Sequence of chain 1.B:
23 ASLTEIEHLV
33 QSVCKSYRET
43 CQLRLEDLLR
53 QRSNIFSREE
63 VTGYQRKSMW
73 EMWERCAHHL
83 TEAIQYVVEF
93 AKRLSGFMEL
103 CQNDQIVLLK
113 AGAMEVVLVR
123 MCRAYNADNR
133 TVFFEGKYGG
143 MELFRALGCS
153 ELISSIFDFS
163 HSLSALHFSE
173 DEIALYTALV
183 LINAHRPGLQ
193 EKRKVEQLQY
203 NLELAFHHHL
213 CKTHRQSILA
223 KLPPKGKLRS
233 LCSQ

This protein binds this small molecule.
Small molecule (SMILES): CCS(=O)(=O)c1ccc(CC(=O)Nc2cc(-c3cccnc3OCc3ccc(C(=O)OC)cc3)cs2)cc1

Binding-site contacts:
Ligand atom O34 contacts residue LEU45 of chain 1.B at 3.2 Å (h-bond).
Ligand atom C26 contacts residue PHE135 of chain 1.B at 3.4 Å (hydrophobic).
Ligand atom C10 contacts residue GLN44 of chain 1.B at 3.4 Å.
Ligand atom C25 contacts residue GLN236 of chain 1.B at 3.6 Å.
Ligand atom N29 contacts residue ILE155 of chain 1.B at 3.5 Å.
Ligand atom C7 contacts residue MET123 of chain 1.B at 3.3 Å (hydrophobic).
Ligand atom C25 contacts residue LEU233 of chain 1.B at 3.7 Å (hydrophobic).
Ligand atom C9 contacts residue MET123 of chain 1.B at 3.7 Å (hydrophobic).
Ligand atom O33 contacts residue ARG122 of chain 1.B at 3.3 Å (salt-bridge).
Ligand atom C21 contacts residue MET123 of chain 1.B at 3.6 Å (hydrophobic).
Ligand atom C9 contacts residue ALA126 of chain 1.B at 3.4 Å (hydrophobic).
Ligand atom C2 contacts residue VAL134 of chain 1.B at 3.8 Å (hydrophobic).
Ligand atom O32 contacts residue HIS81 of chain 1.B at 3.2 Å.
Ligand atom O34 contacts residue CYS43 of chain 1.B at 3.0 Å (h-bond).
Ligand atom O34 contacts residue ARG125 of chain 1.B at 2.9 Å (salt-bridge).
Ligand atom O34 contacts residue GLN44 of chain 1.B at 3.7 Å.
Ligand atom C4 contacts residue LEU154 of chain 1.B at 3.8 Å (hydrophobic).
Ligand atom C12 contacts residue ILE158 of chain 1.B at 3.8 Å (hydrophobic).
Ligand atom C7 contacts residue ALA126 of chain 1.B at 3.7 Å (hydrophobic).
Ligand atom C3 contacts residue LEU82 of chain 1.B at 3.8 Å (hydrophobic).
Ligand atom C1 contacts residue ILE158 of chain 1.B at 3.7 Å (hydrophobic).
Ligand atom O36 contacts residue MET116 of chain 1.B at 3.4 Å.
Ligand atom C12 contacts residue PHE159 of chain 1.B at 3.7 Å (hydrophobic).
Ligand atom C28 contacts residue GLN44 of chain 1.B at 3.6 Å.
Ligand atom C1 contacts residue PHE159 of chain 1.B at 3.4 Å (hydrophobic).
Ligand atom N30 contacts residue MET123 of chain 1.B at 3.4 Å.
Ligand atom C21 contacts residue PHE136 of chain 1.B at 3.6 Å (hydrophobic).
Ligand atom C21 contacts residue PHE135 of chain 1.B at 3.7 Å (hydrophobic).
Ligand atom C4 contacts residue TRP75 of chain 1.B at 3.6 Å (hydrophobic).
Ligand atom N30 contacts residue PHE136 of chain 1.B at 3.8 Å.
Ligand atom C11 contacts residue MET123 of chain 1.B at 3.5 Å (hydrophobic).
Ligand atom C23 contacts residue PHE135 of chain 1.B at 3.6 Å (hydrophobic).
Ligand atom O33 contacts residue ARG125 of chain 1.B at 3.3 Å (salt-bridge).
Ligand atom C6 contacts residue TRP75 of chain 1.B at 3.8 Å (hydrophobic).
Ligand atom N30 contacts residue PHE135 of chain 1.B at 2.8 Å (h-bond).
Ligand atom S38 contacts residue ARG125 of chain 1.B at 3.5 Å (salt-bridge).
Ligand atom C24 contacts residue ARG122 of chain 1.B at 3.8 Å.
Ligand atom C7 contacts residue PHE135 of chain 1.B at 3.7 Å (hydrophobic).
Ligand atom C8 contacts residue GLN44 of chain 1.B at 3.7 Å.
Ligand atom S37 contacts residue HIS81 of chain 1.B at 3.7 Å.